Sequence of chain 1.C:
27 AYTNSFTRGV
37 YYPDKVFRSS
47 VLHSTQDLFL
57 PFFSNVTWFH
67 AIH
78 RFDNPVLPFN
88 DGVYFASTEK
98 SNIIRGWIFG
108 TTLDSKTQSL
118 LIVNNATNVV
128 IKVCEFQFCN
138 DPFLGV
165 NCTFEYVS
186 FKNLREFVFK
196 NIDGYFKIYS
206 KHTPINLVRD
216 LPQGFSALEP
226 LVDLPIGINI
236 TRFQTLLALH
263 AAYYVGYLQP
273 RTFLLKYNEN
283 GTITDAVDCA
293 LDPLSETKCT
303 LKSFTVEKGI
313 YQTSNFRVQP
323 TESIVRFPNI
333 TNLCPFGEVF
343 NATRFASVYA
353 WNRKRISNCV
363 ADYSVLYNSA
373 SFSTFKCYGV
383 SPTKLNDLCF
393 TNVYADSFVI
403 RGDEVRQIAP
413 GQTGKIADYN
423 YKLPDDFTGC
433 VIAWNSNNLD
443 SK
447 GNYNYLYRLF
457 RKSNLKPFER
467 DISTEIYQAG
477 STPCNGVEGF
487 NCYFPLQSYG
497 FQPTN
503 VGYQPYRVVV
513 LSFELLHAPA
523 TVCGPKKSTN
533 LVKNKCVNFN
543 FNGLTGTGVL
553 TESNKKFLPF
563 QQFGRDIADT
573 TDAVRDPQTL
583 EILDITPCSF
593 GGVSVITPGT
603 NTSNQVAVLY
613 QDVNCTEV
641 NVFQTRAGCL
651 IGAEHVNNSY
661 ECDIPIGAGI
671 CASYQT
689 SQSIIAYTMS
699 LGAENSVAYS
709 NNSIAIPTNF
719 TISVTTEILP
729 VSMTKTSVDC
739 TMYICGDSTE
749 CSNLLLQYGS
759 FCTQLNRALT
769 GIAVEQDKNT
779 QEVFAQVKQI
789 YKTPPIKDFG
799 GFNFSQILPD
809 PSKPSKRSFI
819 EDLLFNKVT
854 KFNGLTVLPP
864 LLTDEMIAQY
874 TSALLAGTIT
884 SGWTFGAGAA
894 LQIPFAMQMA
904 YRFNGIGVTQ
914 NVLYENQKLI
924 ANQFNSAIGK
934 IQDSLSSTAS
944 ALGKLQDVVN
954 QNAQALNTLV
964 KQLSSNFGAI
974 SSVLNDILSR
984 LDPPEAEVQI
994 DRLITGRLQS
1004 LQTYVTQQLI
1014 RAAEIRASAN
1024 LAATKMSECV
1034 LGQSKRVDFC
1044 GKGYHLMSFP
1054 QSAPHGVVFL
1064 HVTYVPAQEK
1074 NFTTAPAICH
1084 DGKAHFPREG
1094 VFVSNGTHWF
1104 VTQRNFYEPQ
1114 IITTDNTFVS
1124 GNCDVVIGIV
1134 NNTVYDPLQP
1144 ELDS

Binding-site contacts:
Ligand atom O7 contacts residue ASN234 of chain 1.C at 3.7 Å.
Ligand atom C1 contacts residue ASN234 of chain 1.C at 1.4 Å.
Ligand atom C3 contacts residue ASN234 of chain 1.C at 3.8 Å.
Ligand atom O5 contacts residue ASN234 of chain 1.C at 2.4 Å (h-bond).
Ligand atom C1 contacts residue THR236 of chain 1.C at 4.3 Å.
Ligand atom C2 contacts residue ASN234 of chain 1.C at 2.5 Å.
Ligand atom N2 contacts residue ASN234 of chain 1.C at 2.9 Å (h-bond).
Ligand atom C4 contacts residue ASN234 of chain 1.C at 4.3 Å.
Ligand atom O6 contacts residue THR108 of chain 1.C at 4.4 Å.
Ligand atom C5 contacts residue THR236 of chain 1.C at 4.5 Å.
Ligand atom O6 contacts residue THR236 of chain 1.C at 4.2 Å.
Ligand atom O5 contacts residue THR236 of chain 1.C at 4.4 Å.
Ligand atom C7 contacts residue ASN234 of chain 1.C at 3.5 Å.
Ligand atom C5 contacts residue ASN234 of chain 1.C at 3.7 Å.

This protein binds this small molecule.
Small molecule (SMILES): CC(=O)N[C@H]1[C@H](O[C@H]2[C@H](O)[C@@H](NC(C)=O)CO[C@@H]2CO)O[C@H](CO)[C@@H](O)[C@@H]1O